Sequence of chain 49.M:
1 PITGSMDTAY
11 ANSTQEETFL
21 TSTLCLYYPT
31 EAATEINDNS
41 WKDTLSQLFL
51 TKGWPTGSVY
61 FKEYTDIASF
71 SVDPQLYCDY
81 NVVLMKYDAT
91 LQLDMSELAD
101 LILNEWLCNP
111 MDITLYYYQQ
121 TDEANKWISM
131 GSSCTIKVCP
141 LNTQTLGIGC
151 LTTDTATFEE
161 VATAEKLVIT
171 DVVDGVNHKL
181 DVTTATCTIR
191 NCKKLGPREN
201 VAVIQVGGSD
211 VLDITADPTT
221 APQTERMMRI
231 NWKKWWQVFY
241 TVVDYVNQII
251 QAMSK

Binding-site contacts:
Ligand atom C1 contacts residue ASN12 of chain 49.M at 2.2 Å.
Ligand atom C2 contacts residue ASN12 of chain 49.M at 3.3 Å.
Ligand atom N2 contacts residue ASN12 of chain 49.M at 3.8 Å.
Ligand atom O5 contacts residue ASN12 of chain 49.M at 2.8 Å (h-bond).
Ligand atom C7 contacts residue ASN12 of chain 49.M at 3.9 Å.
Ligand atom O7 contacts residue ASN12 of chain 49.M at 3.6 Å.
Ligand atom C5 contacts residue ASN12 of chain 49.M at 4.2 Å.

The small molecule below binds the protein below.
Small molecule (SMILES): CC(=O)N[C@H]1[C@H](O[C@H]2[C@H](O)[C@@H](NC(C)=O)CO[C@@H]2CO)O[C@H](CO)[C@@H](O)[C@@H]1O